Binding-site contacts:
Ligand atom N10 contacts residue MET107 of chain 13.A at 3.2 Å.
Ligand atom C8 contacts residue HIS176 of chain 13.A at 3.5 Å.
Ligand atom N7 contacts residue HIS176 of chain 13.A at 3.0 Å (h-bond).
Ligand atom N9 contacts residue GLU77 of chain 3.A at 3.1 Å (salt-bridge).
Ligand atom N7 contacts residue HIS74 of chain 3.A at 3.1 Å (h-bond).
Ligand atom C8 contacts residue HIS73 of chain 3.A at 3.1 Å.
Ligand atom N7 contacts residue GLU180 of chain 13.A at 3.2 Å (salt-bridge).
Ligand atom C11 contacts residue GLU77 of chain 3.A at 3.8 Å.
Ligand atom C3 contacts residue GLU21 of chain 3.A at 3.7 Å.
Ligand atom N9 contacts residue HIS73 of chain 3.A at 3.1 Å (h-bond).
Ligand atom N7 contacts residue MET107 of chain 13.A at 3.6 Å.
Ligand atom C3 contacts residue HIS74 of chain 3.A at 3.5 Å.
Ligand atom C8 contacts residue MN1 of chain 13.C at 3.4 Å.
Ligand atom C6 contacts residue MET107 of chain 13.A at 3.3 Å (hydrophobic).
Ligand atom N5 contacts residue HIS74 of chain 3.A at 3.4 Å (h-bond).
Ligand atom C8 contacts residue MET107 of chain 13.A at 3.6 Å (hydrophobic).
Ligand atom C11 contacts residue ACT1 of chain 3.G at 3.9 Å.
Ligand atom C4 contacts residue MET107 of chain 13.A at 3.9 Å (hydrophobic).
Ligand atom C11 contacts residue ARG121 of chain 22.A at 3.1 Å.
Ligand atom C4 contacts residue MN1 of chain 13.C at 3.2 Å.
Ligand atom N7 contacts residue MN1 of chain 13.C at 2.2 Å.
Ligand atom C8 contacts residue HIS177 of chain 13.A at 3.8 Å.
Ligand atom C4 contacts residue GLU180 of chain 13.A at 3.5 Å.
Ligand atom N9 contacts residue MET107 of chain 13.A at 3.5 Å.
Ligand atom C8 contacts residue HIS74 of chain 3.A at 3.8 Å.
Ligand atom N5 contacts residue HIS47 of chain 13.A at 3.2 Å (h-bond).
Ligand atom C6 contacts residue MN1 of chain 13.C at 3.0 Å.
Ligand atom N5 contacts residue GLU180 of chain 13.A at 2.8 Å (salt-bridge).
Ligand atom N10 contacts residue GLU77 of chain 3.A at 3.7 Å.
Ligand atom C11 contacts residue MET107 of chain 13.A at 3.7 Å (hydrophobic).
Ligand atom N5 contacts residue MN1 of chain 13.C at 2.3 Å.
Ligand atom C6 contacts residue GLU180 of chain 13.A at 3.8 Å.
Ligand atom C11 contacts residue MN1 of chain 3.B at 3.9 Å.
Ligand atom N10 contacts residue MN1 of chain 3.B at 3.5 Å.
Ligand atom C6 contacts residue HIS74 of chain 3.A at 3.8 Å.
Ligand atom N9 contacts residue MN1 of chain 3.B at 2.4 Å.
Ligand atom C1 contacts residue GLU21 of chain 3.A at 4.0 Å.
Ligand atom C3 contacts residue ACT1 of chain 3.G at 3.9 Å.
Ligand atom N9 contacts residue HIS177 of chain 13.A at 3.4 Å (h-bond).
Ligand atom C8 contacts residue MN1 of chain 3.B at 3.3 Å.

Sequence of chain 3.A:
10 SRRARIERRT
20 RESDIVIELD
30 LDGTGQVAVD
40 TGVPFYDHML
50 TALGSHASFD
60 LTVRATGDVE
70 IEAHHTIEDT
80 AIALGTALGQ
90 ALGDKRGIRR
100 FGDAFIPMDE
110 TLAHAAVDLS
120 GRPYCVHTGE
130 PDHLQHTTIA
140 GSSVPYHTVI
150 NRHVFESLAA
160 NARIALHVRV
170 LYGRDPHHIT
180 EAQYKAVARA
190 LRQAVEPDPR

Sequence of chain 22.A:
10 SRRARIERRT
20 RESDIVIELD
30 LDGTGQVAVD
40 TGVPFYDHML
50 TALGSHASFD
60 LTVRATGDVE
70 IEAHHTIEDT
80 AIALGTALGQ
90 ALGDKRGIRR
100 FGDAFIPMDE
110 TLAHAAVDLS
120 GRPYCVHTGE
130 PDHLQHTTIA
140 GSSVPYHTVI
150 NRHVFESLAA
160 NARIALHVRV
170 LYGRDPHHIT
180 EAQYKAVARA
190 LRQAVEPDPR

The protein below binds the small molecule below.
Small molecule (SMILES): CC(C)[C@H](N)c1ncnn1C

Sequence of chain 13.A:
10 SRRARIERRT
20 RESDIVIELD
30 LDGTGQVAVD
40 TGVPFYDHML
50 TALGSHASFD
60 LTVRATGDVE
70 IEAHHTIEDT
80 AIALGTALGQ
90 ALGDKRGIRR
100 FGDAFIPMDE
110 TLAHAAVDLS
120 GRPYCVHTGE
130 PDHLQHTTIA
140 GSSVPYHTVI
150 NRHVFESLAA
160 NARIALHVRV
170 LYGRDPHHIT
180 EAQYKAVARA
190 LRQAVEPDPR